Sequence of chain 1.D:
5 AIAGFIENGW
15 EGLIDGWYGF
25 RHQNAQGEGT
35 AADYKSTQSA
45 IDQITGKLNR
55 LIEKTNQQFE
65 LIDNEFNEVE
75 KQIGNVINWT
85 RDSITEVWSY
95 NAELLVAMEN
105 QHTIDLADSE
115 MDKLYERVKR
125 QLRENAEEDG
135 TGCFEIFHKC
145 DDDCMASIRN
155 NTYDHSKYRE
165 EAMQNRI

Binding-site contacts:
Ligand atom C3 contacts residue ASN82 of chain 1.D at 3.9 Å.
Ligand atom O7 contacts residue GLU108 of chain 1.E at 3.6 Å.
Ligand atom C7 contacts residue ASN82 of chain 1.D at 4.0 Å.
Ligand atom C8 contacts residue ASN79 of chain 1.D at 3.0 Å.
Ligand atom O7 contacts residue ASN79 of chain 1.D at 3.6 Å (h-bond).
Ligand atom C7 contacts residue ASN79 of chain 1.D at 3.4 Å.
Ligand atom O7 contacts residue ASN82 of chain 1.D at 4.4 Å.
Ligand atom C1 contacts residue ASN82 of chain 1.D at 1.5 Å.
Ligand atom O3 contacts residue GLU72 of chain 1.D at 4.5 Å.
Ligand atom C5 contacts residue ASN82 of chain 1.D at 3.6 Å.
Ligand atom N2 contacts residue ASN82 of chain 1.D at 3.1 Å (h-bond).
Ligand atom C2 contacts residue ASN82 of chain 1.D at 2.5 Å.
Ligand atom C8 contacts residue GLU72 of chain 1.D at 4.1 Å.
Ligand atom O6 contacts residue ARG295 of chain 1.C at 4.1 Å.
Ligand atom N2 contacts residue ASN79 of chain 1.D at 4.2 Å.
Ligand atom O5 contacts residue ASN82 of chain 1.D at 2.3 Å (h-bond).
Ligand atom C4 contacts residue ASN82 of chain 1.D at 4.2 Å.
Ligand atom C8 contacts residue LYS75 of chain 1.D at 4.0 Å.
Ligand atom N2 contacts residue GLU72 of chain 1.D at 4.2 Å.

This protein binds this small molecule.
Small molecule (SMILES): CC(=O)N[C@@H]1[C@@H](O)[C@H](O)[C@@H](CO)O[C@H]1O

Sequence of chain 1.E:
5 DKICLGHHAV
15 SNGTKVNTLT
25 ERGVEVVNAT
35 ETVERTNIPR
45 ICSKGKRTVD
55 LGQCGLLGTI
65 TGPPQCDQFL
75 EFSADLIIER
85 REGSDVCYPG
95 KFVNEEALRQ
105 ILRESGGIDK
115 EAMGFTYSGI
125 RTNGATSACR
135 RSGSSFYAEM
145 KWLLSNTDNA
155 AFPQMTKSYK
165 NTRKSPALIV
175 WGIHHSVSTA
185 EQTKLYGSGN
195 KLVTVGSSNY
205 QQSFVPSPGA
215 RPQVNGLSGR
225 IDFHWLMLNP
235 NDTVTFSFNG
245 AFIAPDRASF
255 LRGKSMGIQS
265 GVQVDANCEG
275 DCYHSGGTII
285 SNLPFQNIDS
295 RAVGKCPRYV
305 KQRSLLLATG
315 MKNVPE

Sequence of chain 1.C:
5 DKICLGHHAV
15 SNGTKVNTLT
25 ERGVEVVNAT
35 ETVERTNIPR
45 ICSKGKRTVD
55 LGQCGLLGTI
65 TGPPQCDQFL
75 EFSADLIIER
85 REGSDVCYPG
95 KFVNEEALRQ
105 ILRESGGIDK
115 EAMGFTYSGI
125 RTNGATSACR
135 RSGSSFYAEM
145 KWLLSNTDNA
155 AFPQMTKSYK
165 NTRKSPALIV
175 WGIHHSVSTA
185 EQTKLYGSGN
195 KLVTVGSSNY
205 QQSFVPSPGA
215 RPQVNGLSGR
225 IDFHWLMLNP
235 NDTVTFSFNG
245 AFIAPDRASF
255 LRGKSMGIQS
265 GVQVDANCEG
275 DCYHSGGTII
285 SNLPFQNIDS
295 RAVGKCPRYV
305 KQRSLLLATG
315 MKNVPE